This small molecule binds to this protein.
Small molecule (SMILES): CC(=O)N[C@H]1[C@@H](O[C@H]2[C@H](O)[C@@H](NC(C)=O)CO[C@@H]2CO[C@@H]2O[C@@H](C)[C@@H](O)[C@@H](O)[C@@H]2O)O[C@H](CO)[C@@H](O)[C@@H]1O

Binding-site contacts:
Ligand atom C5 contacts residue THR277 of chain 1.A at 3.4 Å.
Ligand atom C8 contacts residue THR277 of chain 1.A at 4.5 Å.
Ligand atom C1 contacts residue ASN275 of chain 1.A at 1.4 Å.
Ligand atom C8 contacts residue ASP280 of chain 1.A at 4.1 Å.
Ligand atom C6 contacts residue THR277 of chain 1.A at 3.0 Å.
Ligand atom C4 contacts residue ASP356 of chain 1.A at 3.7 Å.
Ligand atom O5 contacts residue THR277 of chain 1.A at 2.7 Å (h-bond).
Ligand atom O4 contacts residue PRO357 of chain 1.A at 3.5 Å.
Ligand atom C3 contacts residue ASN358 of chain 1.A at 2.9 Å.
Ligand atom C2 contacts residue ASN358 of chain 1.A at 4.2 Å.
Ligand atom C7 contacts residue ASN275 of chain 1.A at 2.7 Å.
Ligand atom C4 contacts residue PHE278 of chain 1.A at 4.2 Å (hydrophobic).
Ligand atom C4 contacts residue ASN358 of chain 1.A at 3.6 Å.
Ligand atom O7 contacts residue ASN275 of chain 1.A at 3.2 Å (h-bond).
Ligand atom C5 contacts residue THR277 of chain 1.A at 3.4 Å.
Ligand atom O6 contacts residue THR277 of chain 1.A at 3.8 Å.
Ligand atom C4 contacts residue ASN275 of chain 1.A at 4.2 Å.
Ligand atom C1 contacts residue THR277 of chain 1.A at 3.7 Å.
Ligand atom C5 contacts residue PHE278 of chain 1.A at 4.2 Å (hydrophobic).
Ligand atom C6 contacts residue PHE278 of chain 1.A at 3.2 Å (hydrophobic).
Ligand atom C8 contacts residue ASN275 of chain 1.A at 3.0 Å.
Ligand atom C6 contacts residue THR277 of chain 1.A at 3.4 Å.
Ligand atom O5 contacts residue ASN275 of chain 1.A at 2.4 Å (h-bond).
Ligand atom O3 contacts residue ASP356 of chain 1.A at 3.0 Å (salt-bridge).
Ligand atom N2 contacts residue ASN275 of chain 1.A at 2.9 Å (h-bond).
Ligand atom C3 contacts residue ASN275 of chain 1.A at 3.8 Å.
Ligand atom C5 contacts residue ASN275 of chain 1.A at 3.7 Å.
Ligand atom O4 contacts residue ASP356 of chain 1.A at 3.9 Å.
Ligand atom C3 contacts residue PRO357 of chain 1.A at 4.3 Å (hydrophobic).
Ligand atom O3 contacts residue ASN358 of chain 1.A at 2.5 Å (h-bond).
Ligand atom O4 contacts residue PHE278 of chain 1.A at 4.2 Å.
Ligand atom O3 contacts residue PRO357 of chain 1.A at 3.2 Å.
Ligand atom O2 contacts residue ASN358 of chain 1.A at 4.1 Å.
Ligand atom C2 contacts residue ASN275 of chain 1.A at 2.4 Å.
Ligand atom C4 contacts residue PRO357 of chain 1.A at 4.3 Å (hydrophobic).
Ligand atom C3 contacts residue ASP356 of chain 1.A at 3.8 Å.
Ligand atom C1 contacts residue THR277 of chain 1.A at 4.2 Å.
Ligand atom O5 contacts residue THR277 of chain 1.A at 3.5 Å (h-bond).

Sequence of chain 1.A:
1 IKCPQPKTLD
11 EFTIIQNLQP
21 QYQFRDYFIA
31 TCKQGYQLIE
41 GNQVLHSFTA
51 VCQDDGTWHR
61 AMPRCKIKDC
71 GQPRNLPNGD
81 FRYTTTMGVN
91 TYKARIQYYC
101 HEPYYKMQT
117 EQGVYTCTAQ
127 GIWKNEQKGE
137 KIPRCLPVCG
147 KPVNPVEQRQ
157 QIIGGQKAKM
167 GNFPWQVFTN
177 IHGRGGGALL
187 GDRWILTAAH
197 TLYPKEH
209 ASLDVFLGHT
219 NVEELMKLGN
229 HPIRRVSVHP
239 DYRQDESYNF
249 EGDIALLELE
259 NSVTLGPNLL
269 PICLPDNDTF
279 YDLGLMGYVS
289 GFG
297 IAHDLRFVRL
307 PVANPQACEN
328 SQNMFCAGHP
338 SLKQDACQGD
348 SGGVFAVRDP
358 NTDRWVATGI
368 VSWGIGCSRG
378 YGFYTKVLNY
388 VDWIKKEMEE